Binding-site contacts:
Ligand atom O1 contacts residue SER48 of chain 1.A at 2.6 Å (h-bond).
Ligand atom F6 contacts residue ZN1 of chain 1.C at 4.0 Å.
Ligand atom C7 contacts residue HIS67 of chain 1.A at 3.6 Å.
Ligand atom F6 contacts residue HIS67 of chain 1.A at 3.2 Å.
Ligand atom C6 contacts residue LEU141 of chain 1.A at 3.7 Å (hydrophobic).
Ligand atom C5 contacts residue LEU141 of chain 1.A at 3.7 Å (hydrophobic).
Ligand atom C7 contacts residue NAJ1 of chain 1.E at 3.4 Å.
Ligand atom C5 contacts residue LEU57 of chain 1.A at 3.7 Å (hydrophobic).
Ligand atom C4 contacts residue LEU57 of chain 1.A at 3.9 Å (hydrophobic).
Ligand atom C2 contacts residue NAJ1 of chain 1.E at 4.0 Å.
Ligand atom O1 contacts residue CYS46 of chain 1.A at 3.4 Å (h-bond).
Ligand atom F5 contacts residue PHE140 of chain 1.A at 3.3 Å.
Ligand atom O1 contacts residue ZN1 of chain 1.C at 1.9 Å.
Ligand atom O1 contacts residue HIS67 of chain 1.A at 3.1 Å (h-bond).
Ligand atom C7 contacts residue SER48 of chain 1.A at 3.5 Å.
Ligand atom C4 contacts residue LEU116 of chain 1.A at 3.8 Å (hydrophobic).
Ligand atom C7 contacts residue CYS174 of chain 1.A at 3.8 Å (hydrophobic).
Ligand atom C3 contacts residue LEU116 of chain 1.A at 3.7 Å (hydrophobic).
Ligand atom F6 contacts residue SER48 of chain 1.A at 3.3 Å.
Ligand atom F3 contacts residue ILE318 of chain 1.A at 3.6 Å.
Ligand atom F5 contacts residue LEU141 of chain 1.A at 3.3 Å.
Ligand atom O1 contacts residue NAJ1 of chain 1.E at 3.2 Å.
Ligand atom C1 contacts residue PHE93 of chain 1.A at 4.0 Å (hydrophobic).
Ligand atom F2 contacts residue ILE318 of chain 1.A at 3.8 Å.
Ligand atom C6 contacts residue SER48 of chain 1.A at 3.6 Å.
Ligand atom O1 contacts residue CYS174 of chain 1.A at 3.4 Å (h-bond).
Ligand atom C7 contacts residue ZN1 of chain 1.C at 2.9 Å.
Ligand atom C7 contacts residue PHE93 of chain 1.A at 3.5 Å (hydrophobic).
Ligand atom F3 contacts residue LEU116 of chain 1.A at 3.9 Å.
Ligand atom F4 contacts residue LEU116 of chain 1.A at 4.0 Å.
Ligand atom F3 contacts residue LEU309 of chain 1.B at 3.7 Å.
Ligand atom F6 contacts residue LEU141 of chain 1.A at 3.2 Å.
Ligand atom C1 contacts residue SER48 of chain 1.A at 3.5 Å.
Ligand atom C3 contacts residue VAL294 of chain 1.A at 3.6 Å (hydrophobic).
Ligand atom F3 contacts residue VAL294 of chain 1.A at 3.5 Å.
Ligand atom F5 contacts residue LEU57 of chain 1.A at 3.2 Å.
Ligand atom C2 contacts residue VAL294 of chain 1.A at 3.8 Å (hydrophobic).
Ligand atom F2 contacts residue VAL294 of chain 1.A at 3.7 Å.
Ligand atom F4 contacts residue LEU57 of chain 1.A at 3.3 Å.
Ligand atom F2 contacts residue NAJ1 of chain 1.E at 2.8 Å.

A small-molecule ligand and the protein it binds are described below.
Small molecule (SMILES): OCc1c(F)c(F)c(F)c(F)c1F

Sequence of chain 1.A:
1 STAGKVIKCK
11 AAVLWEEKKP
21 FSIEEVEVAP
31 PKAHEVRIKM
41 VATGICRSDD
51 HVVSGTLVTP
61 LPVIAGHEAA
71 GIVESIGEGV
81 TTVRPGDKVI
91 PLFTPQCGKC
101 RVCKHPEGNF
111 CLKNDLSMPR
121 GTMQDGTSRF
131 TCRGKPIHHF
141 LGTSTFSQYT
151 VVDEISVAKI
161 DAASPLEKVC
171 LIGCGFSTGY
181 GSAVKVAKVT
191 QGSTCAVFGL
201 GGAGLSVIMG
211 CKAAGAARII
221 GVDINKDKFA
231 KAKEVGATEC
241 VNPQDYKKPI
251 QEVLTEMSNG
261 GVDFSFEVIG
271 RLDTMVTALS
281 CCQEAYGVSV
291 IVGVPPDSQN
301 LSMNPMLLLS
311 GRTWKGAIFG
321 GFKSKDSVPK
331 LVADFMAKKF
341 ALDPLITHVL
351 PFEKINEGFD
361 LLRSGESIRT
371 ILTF

Sequence of chain 1.B:
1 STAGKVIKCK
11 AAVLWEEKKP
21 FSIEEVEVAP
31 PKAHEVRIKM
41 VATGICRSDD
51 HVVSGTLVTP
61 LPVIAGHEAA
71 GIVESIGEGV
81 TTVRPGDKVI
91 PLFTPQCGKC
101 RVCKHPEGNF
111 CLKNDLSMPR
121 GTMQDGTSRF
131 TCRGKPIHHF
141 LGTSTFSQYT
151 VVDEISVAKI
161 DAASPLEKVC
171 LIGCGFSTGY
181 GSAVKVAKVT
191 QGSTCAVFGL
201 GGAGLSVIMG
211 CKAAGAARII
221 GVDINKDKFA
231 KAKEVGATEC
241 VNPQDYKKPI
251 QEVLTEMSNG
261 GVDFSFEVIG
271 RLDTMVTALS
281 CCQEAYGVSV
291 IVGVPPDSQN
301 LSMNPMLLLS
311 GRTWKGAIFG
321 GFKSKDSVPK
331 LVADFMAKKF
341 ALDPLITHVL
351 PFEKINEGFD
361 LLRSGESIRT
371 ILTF